Binding-site contacts:
Ligand atom C2 contacts residue ILE156 of chain 1.A at 4.3 Å (hydrophobic).
Ligand atom O6 contacts residue THR193 of chain 1.A at 3.6 Å.
Ligand atom C4 contacts residue ASN191 of chain 1.A at 4.2 Å.
Ligand atom O6 contacts residue GLU194 of chain 1.A at 2.8 Å (salt-bridge).
Ligand atom C6 contacts residue GLU194 of chain 1.A at 3.8 Å.
Ligand atom C6 contacts residue THR193 of chain 1.A at 4.4 Å.
Ligand atom O5 contacts residue ASN191 of chain 1.A at 2.2 Å (h-bond).
Ligand atom C1 contacts residue ILE156 of chain 1.A at 3.9 Å (hydrophobic).
Ligand atom C7 contacts residue ASN191 of chain 1.A at 3.6 Å.
Ligand atom C2 contacts residue ASN191 of chain 1.A at 2.5 Å.
Ligand atom N2 contacts residue ILE156 of chain 1.A at 3.6 Å.
Ligand atom O7 contacts residue LYS229 of chain 1.A at 4.1 Å.
Ligand atom C1 contacts residue ASN191 of chain 1.A at 1.5 Å.
Ligand atom N2 contacts residue ASN191 of chain 1.A at 3.1 Å (h-bond).
Ligand atom C3 contacts residue ASN191 of chain 1.A at 3.8 Å.
Ligand atom O7 contacts residue ILE156 of chain 1.A at 4.3 Å.
Ligand atom O5 contacts residue THR193 of chain 1.A at 3.7 Å.
Ligand atom C5 contacts residue THR193 of chain 1.A at 3.9 Å.
Ligand atom O7 contacts residue GLN189 of chain 1.A at 4.1 Å.
Ligand atom C7 contacts residue ILE156 of chain 1.A at 3.7 Å (hydrophobic).
Ligand atom C1 contacts residue THR193 of chain 1.A at 3.4 Å.
Ligand atom O7 contacts residue ASN191 of chain 1.A at 3.4 Å (h-bond).
Ligand atom C8 contacts residue THR150 of chain 1.A at 4.3 Å.
Ligand atom C5 contacts residue ASN191 of chain 1.A at 3.6 Å.
Ligand atom C8 contacts residue ILE156 of chain 1.A at 3.7 Å (hydrophobic).

Sequence of chain 1.A:
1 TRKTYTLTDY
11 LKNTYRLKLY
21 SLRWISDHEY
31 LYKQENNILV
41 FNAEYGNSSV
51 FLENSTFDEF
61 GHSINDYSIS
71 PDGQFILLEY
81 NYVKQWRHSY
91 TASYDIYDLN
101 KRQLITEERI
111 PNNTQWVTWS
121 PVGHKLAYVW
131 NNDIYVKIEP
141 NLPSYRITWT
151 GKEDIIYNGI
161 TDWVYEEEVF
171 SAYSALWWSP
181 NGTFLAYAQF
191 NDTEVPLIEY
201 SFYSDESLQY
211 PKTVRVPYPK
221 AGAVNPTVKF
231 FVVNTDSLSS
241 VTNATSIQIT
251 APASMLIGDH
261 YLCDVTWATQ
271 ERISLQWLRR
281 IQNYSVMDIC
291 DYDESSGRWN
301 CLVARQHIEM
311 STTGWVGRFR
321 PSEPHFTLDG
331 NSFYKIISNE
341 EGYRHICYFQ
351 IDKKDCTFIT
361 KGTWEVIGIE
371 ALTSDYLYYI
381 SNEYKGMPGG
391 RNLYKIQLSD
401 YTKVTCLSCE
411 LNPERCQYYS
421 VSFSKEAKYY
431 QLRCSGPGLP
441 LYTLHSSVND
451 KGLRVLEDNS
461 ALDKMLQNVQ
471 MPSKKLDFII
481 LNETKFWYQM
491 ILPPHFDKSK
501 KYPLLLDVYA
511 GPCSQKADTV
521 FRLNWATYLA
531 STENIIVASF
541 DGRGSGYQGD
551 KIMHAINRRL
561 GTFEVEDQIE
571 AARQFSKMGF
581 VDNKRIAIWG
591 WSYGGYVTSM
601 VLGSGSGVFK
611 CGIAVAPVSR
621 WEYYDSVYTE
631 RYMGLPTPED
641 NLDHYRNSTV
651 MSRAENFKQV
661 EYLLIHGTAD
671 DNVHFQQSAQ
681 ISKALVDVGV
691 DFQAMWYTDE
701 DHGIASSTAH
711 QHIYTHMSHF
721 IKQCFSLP

This small molecule binds to this protein.
Small molecule (SMILES): CC(=O)N[C@@H]1[C@@H](O)[C@H](O)[C@@H](CO)O[C@H]1O